Binding-site contacts:
Ligand atom C14 contacts residue LEU138 of chain 1.A at 3.7 Å (hydrophobic).
Ligand atom CL2 contacts residue MET196 of chain 1.A at 3.2 Å.
Ligand atom C6 contacts residue TYR61 of chain 1.A at 3.5 Å (hydrophobic).
Ligand atom C6 contacts residue GLU193 of chain 1.A at 3.6 Å.
Ligand atom O2 contacts residue ARG96 of chain 1.A at 2.8 Å (salt-bridge).
Ligand atom O2 contacts residue LEU90 of chain 1.A at 3.7 Å.
Ligand atom C13 contacts residue LEU192 of chain 1.A at 3.5 Å (hydrophobic).
Ligand atom C3 contacts residue TYR61 of chain 1.A at 3.4 Å (hydrophobic).
Ligand atom C4 contacts residue GLU193 of chain 1.A at 3.7 Å.
Ligand atom C5 contacts residue GOL1 of chain 1.E at 3.7 Å.
Ligand atom C14 contacts residue THR174 of chain 1.A at 3.4 Å.
Ligand atom O1 contacts residue TYR61 of chain 1.A at 3.6 Å.
Ligand atom O3 contacts residue TYR190 of chain 1.A at 2.7 Å (h-bond).
Ligand atom C8 contacts residue GLU193 of chain 1.A at 3.7 Å.
Ligand atom N1 contacts residue GLU193 of chain 1.A at 3.0 Å (salt-bridge).
Ligand atom O3 contacts residue THR174 of chain 1.A at 2.5 Å (h-bond).
Ligand atom N2 contacts residue LEU192 of chain 1.A at 3.5 Å.
Ligand atom C14 contacts residue LEU192 of chain 1.A at 3.7 Å (hydrophobic).
Ligand atom N1 contacts residue THR91 of chain 1.A at 2.9 Å (h-bond).
Ligand atom C14 contacts residue TYR190 of chain 1.A at 3.6 Å (hydrophobic).
Ligand atom N1 contacts residue TYR220 of chain 1.A at 3.5 Å.
Ligand atom C5 contacts residue GLU193 of chain 1.A at 3.6 Å.
Ligand atom C1 contacts residue ARG96 of chain 1.A at 3.5 Å.
Ligand atom C7 contacts residue GLU193 of chain 1.A at 3.6 Å.
Ligand atom C2 contacts residue GLU193 of chain 1.A at 3.3 Å.
Ligand atom C2 contacts residue SER142 of chain 1.A at 3.6 Å.
Ligand atom N2 contacts residue THR143 of chain 1.A at 2.8 Å (h-bond).
Ligand atom C6 contacts residue PRO89 of chain 1.A at 3.6 Å (hydrophobic).
Ligand atom C13 contacts residue TYR190 of chain 1.A at 3.8 Å (hydrophobic).
Ligand atom O1 contacts residue ARG96 of chain 1.A at 2.8 Å (salt-bridge).
Ligand atom CL1 contacts residue TYR220 of chain 1.A at 3.6 Å.
Ligand atom O2 contacts residue THR91 of chain 1.A at 2.9 Å (h-bond).
Ligand atom C11 contacts residue THR174 of chain 1.A at 3.4 Å.
Ligand atom CL1 contacts residue TYR16 of chain 1.A at 3.8 Å.
Ligand atom N1 contacts residue PRO89 of chain 1.A at 3.1 Å (h-bond).
Ligand atom C12 contacts residue THR143 of chain 1.A at 3.2 Å.
Ligand atom O1 contacts residue GOL1 of chain 1.D at 3.7 Å.
Ligand atom O1 contacts residue SER142 of chain 1.A at 3.6 Å.
Ligand atom O3 contacts residue LEU138 of chain 1.A at 3.5 Å.
Ligand atom C13 contacts residue LEU191 of chain 1.A at 3.5 Å (hydrophobic).

This small molecule binds to this protein.
Small molecule (SMILES): N[C@@H](Cc1cc(Cl)c(Cl)c(-c2cncc(O)c2)c1)C(=O)O

Sequence of chain 1.A:
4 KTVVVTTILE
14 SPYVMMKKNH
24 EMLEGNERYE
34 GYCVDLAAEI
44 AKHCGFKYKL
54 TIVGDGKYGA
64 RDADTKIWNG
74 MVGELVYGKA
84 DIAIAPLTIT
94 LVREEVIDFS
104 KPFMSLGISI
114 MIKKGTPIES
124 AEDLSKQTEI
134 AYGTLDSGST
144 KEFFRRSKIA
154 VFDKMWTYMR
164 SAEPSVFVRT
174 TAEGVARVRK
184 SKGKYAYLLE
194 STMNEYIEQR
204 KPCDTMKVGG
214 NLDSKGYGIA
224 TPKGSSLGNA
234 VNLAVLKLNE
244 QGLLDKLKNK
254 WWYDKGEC